Sequence of chain 1.A:
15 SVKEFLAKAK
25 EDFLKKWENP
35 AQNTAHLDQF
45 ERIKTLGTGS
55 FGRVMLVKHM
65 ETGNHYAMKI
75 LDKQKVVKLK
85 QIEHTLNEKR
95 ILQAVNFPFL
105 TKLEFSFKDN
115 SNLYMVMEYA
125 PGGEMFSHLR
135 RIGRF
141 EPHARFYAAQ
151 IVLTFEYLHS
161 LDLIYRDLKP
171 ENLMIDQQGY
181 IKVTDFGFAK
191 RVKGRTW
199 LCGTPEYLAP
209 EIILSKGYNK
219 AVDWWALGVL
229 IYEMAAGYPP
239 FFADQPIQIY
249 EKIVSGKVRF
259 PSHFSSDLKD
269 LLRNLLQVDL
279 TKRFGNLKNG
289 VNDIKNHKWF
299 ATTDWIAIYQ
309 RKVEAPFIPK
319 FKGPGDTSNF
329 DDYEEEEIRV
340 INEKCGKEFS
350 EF

Binding-site contacts:
Ligand atom N9 contacts residue GLU122 of chain 1.A at 2.7 Å (salt-bridge).
Ligand atom N6 contacts residue VAL58 of chain 1.A at 3.7 Å.
Ligand atom C7 contacts residue VAL58 of chain 1.A at 4.0 Å (hydrophobic).
Ligand atom C10 contacts residue ASP185 of chain 1.A at 4.0 Å.
Ligand atom N9 contacts residue ALA71 of chain 1.A at 3.5 Å.
Ligand atom N3 contacts residue TYR123 of chain 1.A at 3.6 Å.
Ligand atom C15 contacts residue THR184 of chain 1.A at 3.6 Å.
Ligand atom C11 contacts residue GLU128 of chain 1.A at 3.7 Å.
Ligand atom C15 contacts residue ASP185 of chain 1.A at 3.2 Å.
Ligand atom N10 contacts residue ASN172 of chain 1.A at 2.9 Å (h-bond).
Ligand atom N1 contacts residue MET174 of chain 1.A at 3.5 Å.
Ligand atom C11 contacts residue LEU50 of chain 1.A at 4.0 Å (hydrophobic).
Ligand atom C2 contacts residue TYR123 of chain 1.A at 3.7 Å (hydrophobic).
Ligand atom C8 contacts residue GLU122 of chain 1.A at 3.7 Å.
Ligand atom N3 contacts residue GLU122 of chain 1.A at 3.8 Å.
Ligand atom C2 contacts residue MET174 of chain 1.A at 3.8 Å (hydrophobic).
Ligand atom N7 contacts residue THR184 of chain 1.A at 3.7 Å.
Ligand atom C4 contacts residue GLU122 of chain 1.A at 3.6 Å.
Ligand atom C9 contacts residue GLU171 of chain 1.A at 2.9 Å.
Ligand atom N10 contacts residue ASP185 of chain 1.A at 2.5 Å (salt-bridge).
Ligand atom C4 contacts residue ALA71 of chain 1.A at 3.3 Å (hydrophobic).
Ligand atom C8 contacts residue THR105 of chain 1.A at 3.5 Å.
Ligand atom C2 contacts residue ALA124 of chain 1.A at 3.5 Å (hydrophobic).
Ligand atom C5 contacts residue ALA71 of chain 1.A at 3.6 Å (hydrophobic).
Ligand atom N3 contacts residue ALA124 of chain 1.A at 2.9 Å (h-bond).
Ligand atom C8 contacts residue ALA71 of chain 1.A at 3.8 Å (hydrophobic).
Ligand atom C9 contacts residue GLU128 of chain 1.A at 3.3 Å.
Ligand atom C11 contacts residue MET174 of chain 1.A at 3.9 Å (hydrophobic).
Ligand atom C8 contacts residue THR184 of chain 1.A at 3.7 Å.
Ligand atom C2 contacts residue PHE328 of chain 1.A at 3.9 Å (hydrophobic).
Ligand atom C14 contacts residue VAL58 of chain 1.A at 3.9 Å (hydrophobic).
Ligand atom C9 contacts residue ASP185 of chain 1.A at 3.6 Å.
Ligand atom N3 contacts residue ALA71 of chain 1.A at 3.6 Å.
Ligand atom N1 contacts residue PHE328 of chain 1.A at 3.9 Å.
Ligand atom C2 contacts residue LEU50 of chain 1.A at 3.7 Å (hydrophobic).
Ligand atom N10 contacts residue GLU171 of chain 1.A at 2.8 Å (salt-bridge).
Ligand atom N1 contacts residue LEU50 of chain 1.A at 3.5 Å.
Ligand atom C12 contacts residue LEU50 of chain 1.A at 3.9 Å (hydrophobic).
Ligand atom N7 contacts residue ALA71 of chain 1.A at 4.0 Å.
Ligand atom C4 contacts residue ALA124 of chain 1.A at 3.9 Å (hydrophobic).

This small molecule binds to this protein.
Small molecule (SMILES): NCC1CCN(c2ncnc3[nH]cnc23)CC1